Sequence of chain 1.C:
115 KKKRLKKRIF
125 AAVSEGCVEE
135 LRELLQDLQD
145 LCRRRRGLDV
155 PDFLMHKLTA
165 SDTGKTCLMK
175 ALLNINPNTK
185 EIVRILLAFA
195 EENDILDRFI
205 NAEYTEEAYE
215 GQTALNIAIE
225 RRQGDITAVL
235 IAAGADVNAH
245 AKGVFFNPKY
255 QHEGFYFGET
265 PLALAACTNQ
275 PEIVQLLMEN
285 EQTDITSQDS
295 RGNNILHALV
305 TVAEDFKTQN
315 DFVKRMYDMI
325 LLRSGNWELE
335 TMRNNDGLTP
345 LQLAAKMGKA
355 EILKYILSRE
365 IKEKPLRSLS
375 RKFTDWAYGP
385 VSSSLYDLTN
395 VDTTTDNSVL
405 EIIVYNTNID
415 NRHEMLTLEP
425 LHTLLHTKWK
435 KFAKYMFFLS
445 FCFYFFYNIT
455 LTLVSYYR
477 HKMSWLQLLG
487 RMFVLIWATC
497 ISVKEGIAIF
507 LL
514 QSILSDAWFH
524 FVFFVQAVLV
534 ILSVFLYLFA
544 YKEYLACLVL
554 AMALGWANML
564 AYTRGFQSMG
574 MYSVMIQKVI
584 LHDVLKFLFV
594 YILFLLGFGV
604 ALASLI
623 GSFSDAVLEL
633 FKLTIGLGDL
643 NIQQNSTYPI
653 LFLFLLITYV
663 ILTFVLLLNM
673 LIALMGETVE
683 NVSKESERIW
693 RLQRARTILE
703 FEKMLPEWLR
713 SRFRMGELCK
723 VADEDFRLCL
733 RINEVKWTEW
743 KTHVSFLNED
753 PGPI

Binding-site contacts:
Ligand atom C04 contacts residue ILE497 of chain 1.C at 4.3 Å (hydrophobic).
Ligand atom C06 contacts residue MET706 of chain 1.C at 4.0 Å (hydrophobic).
Ligand atom C09 contacts residue TRP493 of chain 1.C at 4.5 Å (hydrophobic).
Ligand atom C04 contacts residue MET706 of chain 1.C at 3.6 Å (hydrophobic).
Ligand atom C15 contacts residue ILE497 of chain 1.C at 3.9 Å (hydrophobic).
Ligand atom C06 contacts residue ILE497 of chain 1.C at 3.7 Å (hydrophobic).
Ligand atom C07 contacts residue ILE497 of chain 1.C at 4.4 Å (hydrophobic).
Ligand atom C11 contacts residue PHE703 of chain 1.C at 4.5 Å (hydrophobic).
Ligand atom O01 contacts residue LYS500 of chain 1.C at 4.1 Å.
Ligand atom C16 contacts residue TRP493 of chain 1.C at 4.2 Å (hydrophobic).
Ligand atom C14 contacts residue GLU501 of chain 1.C at 4.2 Å.
Ligand atom C05 contacts residue MET706 of chain 1.C at 3.7 Å (hydrophobic).
Ligand atom C15 contacts residue GLU501 of chain 1.C at 4.0 Å.
Ligand atom O03 contacts residue ILE497 of chain 1.C at 4.3 Å.
Ligand atom C07 contacts residue TYR565 of chain 1.C at 4.2 Å (hydrophobic).
Ligand atom O03 contacts residue GLU501 of chain 1.C at 3.0 Å (salt-bridge).
Ligand atom O03 contacts residue LYS500 of chain 1.C at 3.4 Å.
Ligand atom C10 contacts residue SER444 of chain 1.C at 3.6 Å.
Ligand atom O01 contacts residue ILE497 of chain 1.C at 3.4 Å.
Ligand atom C14 contacts residue TYR565 of chain 1.C at 4.3 Å (hydrophobic).
Ligand atom C10 contacts residue TYR565 of chain 1.C at 4.1 Å (hydrophobic).
Ligand atom C09 contacts residue ILE497 of chain 1.C at 4.3 Å (hydrophobic).
Ligand atom C11 contacts residue SER444 of chain 1.C at 3.6 Å.
Ligand atom C08 contacts residue MET706 of chain 1.C at 4.1 Å (hydrophobic).
Ligand atom C15 contacts residue LYS500 of chain 1.C at 4.1 Å.
Ligand atom C12 contacts residue TYR565 of chain 1.C at 3.4 Å (hydrophobic).

A protein and the small-molecule ligand that binds it are described below.
Small molecule (SMILES): COc1ccc2ccc(=O)oc2c1CC=C(C)C